The small molecule below binds the protein below.
Small molecule (SMILES): CSC[C@H]1O[C@@H](n2cnc3c(N)ncnc32)[C@H](O)[C@@H]1O

Binding-site contacts:
Ligand atom O2' contacts residue GLN56 of chain 2.D at 3.2 Å (h-bond).
Ligand atom C2 contacts residue GLY164 of chain 2.D at 3.6 Å.
Ligand atom C3' contacts residue LEU72 of chain 2.D at 3.7 Å (hydrophobic).
Ligand atom N7 contacts residue ILE193 of chain 2.D at 3.4 Å.
Ligand atom S5' contacts residue GLY109 of chain 2.D at 3.7 Å.
Ligand atom N7 contacts residue ALA194 of chain 2.D at 3.5 Å.
Ligand atom N6 contacts residue ASP163 of chain 2.D at 3.1 Å (salt-bridge).
Ligand atom O4' contacts residue LEU185 of chain 2.D at 3.7 Å.
Ligand atom C8 contacts residue THR186 of chain 2.D at 3.4 Å.
Ligand atom C4 contacts residue ILE132 of chain 2.D at 3.6 Å (hydrophobic).
Ligand atom S5' contacts residue SPM1 of chain 2.Q at 3.4 Å.
Ligand atom O3' contacts residue ASP131 of chain 2.D at 2.6 Å (salt-bridge).
Ligand atom O2' contacts residue ASP133 of chain 2.D at 3.7 Å.
Ligand atom N1 contacts residue GLY164 of chain 2.D at 3.0 Å (h-bond).
Ligand atom N1 contacts residue ASP163 of chain 2.D at 3.8 Å.
Ligand atom C1' contacts residue ASP131 of chain 2.D at 3.5 Å.
Ligand atom C2' contacts residue GLN56 of chain 2.D at 3.8 Å.
Ligand atom C4' contacts residue ASP131 of chain 2.D at 3.4 Å.
Ligand atom C4 contacts residue LEU185 of chain 2.D at 3.6 Å (hydrophobic).
Ligand atom C5' contacts residue THR186 of chain 2.D at 3.8 Å.
Ligand atom O3' contacts residue VAL136 of chain 2.D at 3.6 Å.
Ligand atom N6 contacts residue LEU197 of chain 2.D at 3.4 Å.
Ligand atom O4' contacts residue THR186 of chain 2.D at 3.8 Å.
Ligand atom N6 contacts residue ILE193 of chain 2.D at 2.9 Å (h-bond).
Ligand atom O2' contacts residue ILE132 of chain 2.D at 3.7 Å.
Ligand atom C2' contacts residue ASP131 of chain 2.D at 3.6 Å.
Ligand atom O2' contacts residue ASP131 of chain 2.D at 2.6 Å (salt-bridge).
Ligand atom N3 contacts residue ILE132 of chain 2.D at 3.2 Å (h-bond).
Ligand atom N3 contacts residue ASP131 of chain 2.D at 3.7 Å.
Ligand atom O4' contacts residue GLY108 of chain 2.D at 3.6 Å.
Ligand atom S5' contacts residue ASP184 of chain 2.D at 3.6 Å.
Ligand atom CS contacts residue LEU72 of chain 2.D at 3.7 Å (hydrophobic).
Ligand atom C8 contacts residue ILE193 of chain 2.D at 3.6 Å (hydrophobic).
Ligand atom C5' contacts residue ASP184 of chain 2.D at 3.3 Å.
Ligand atom C5' contacts residue SPM1 of chain 2.Q at 3.7 Å.
Ligand atom C2 contacts residue ILE132 of chain 2.D at 3.3 Å (hydrophobic).
Ligand atom S5' contacts residue GLY110 of chain 2.D at 3.6 Å.
Ligand atom CS contacts residue GLU111 of chain 2.D at 3.5 Å.
Ligand atom C3' contacts residue ASP131 of chain 2.D at 3.5 Å.
Ligand atom S5' contacts residue GLU111 of chain 2.D at 3.4 Å (salt-bridge).

Sequence of chain 2.D:
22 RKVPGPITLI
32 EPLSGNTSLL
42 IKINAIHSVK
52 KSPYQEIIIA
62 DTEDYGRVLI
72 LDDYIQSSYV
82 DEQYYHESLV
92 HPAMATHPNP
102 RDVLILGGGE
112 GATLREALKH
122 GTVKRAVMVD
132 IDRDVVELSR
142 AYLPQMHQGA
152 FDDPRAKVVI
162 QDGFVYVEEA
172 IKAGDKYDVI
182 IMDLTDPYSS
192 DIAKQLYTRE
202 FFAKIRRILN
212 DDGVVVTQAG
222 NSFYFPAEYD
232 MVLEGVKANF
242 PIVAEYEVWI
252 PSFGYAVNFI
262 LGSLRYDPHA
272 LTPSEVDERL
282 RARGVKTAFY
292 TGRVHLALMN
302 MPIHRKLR